Binding-site contacts:
Ligand atom C11 contacts residue LEU530 of chain 1.C at 4.1 Å (hydrophobic).
Ligand atom C26 contacts residue MET497 of chain 1.C at 3.6 Å (hydrophobic).
Ligand atom C27 contacts residue ALA498 of chain 1.C at 3.8 Å (hydrophobic).
Ligand atom C1 contacts residue THR528 of chain 1.C at 4.3 Å.
Ligand atom C25 contacts residue CYS494 of chain 1.C at 4.1 Å (hydrophobic).
Ligand atom C26 contacts residue CYS494 of chain 1.C at 4.2 Å (hydrophobic).
Ligand atom C2 contacts residue PRO527 of chain 1.C at 3.9 Å (hydrophobic).
Ligand atom C10 contacts residue PRO527 of chain 1.C at 4.0 Å (hydrophobic).
Ligand atom C1 contacts residue PRO527 of chain 1.C at 3.2 Å (hydrophobic).
Ligand atom C21 contacts residue ILE501 of chain 1.C at 4.2 Å (hydrophobic).
Ligand atom C28 contacts residue ILE564 of chain 1.D at 3.9 Å (hydrophobic).
Ligand atom C19 contacts residue PRO527 of chain 1.C at 3.5 Å (hydrophobic).
Ligand atom C9 contacts residue PHE531 of chain 1.C at 4.0 Å (hydrophobic).
Ligand atom C11 contacts residue PHE531 of chain 1.C at 4.3 Å (hydrophobic).
Ligand atom C26 contacts residue ALA498 of chain 1.C at 3.9 Å (hydrophobic).
Ligand atom C16 contacts residue ALA560 of chain 1.D at 3.9 Å (hydrophobic).
Ligand atom C24 contacts residue ILE564 of chain 1.D at 4.2 Å (hydrophobic).
Ligand atom C6 contacts residue CYS556 of chain 1.D at 3.9 Å (hydrophobic).
Ligand atom C24 contacts residue PHE534 of chain 1.C at 4.3 Å (hydrophobic).
Ligand atom C22 contacts residue PHE534 of chain 1.C at 4.1 Å (hydrophobic).
Ligand atom C2 contacts residue THR528 of chain 1.C at 4.2 Å.
Ligand atom O1 contacts residue CYS556 of chain 1.D at 4.0 Å.
Ligand atom C27 contacts residue CYS494 of chain 1.C at 3.7 Å (hydrophobic).
Ligand atom C21 contacts residue PHE534 of chain 1.C at 4.3 Å (hydrophobic).
Ligand atom C25 contacts residue MET497 of chain 1.C at 4.5 Å (hydrophobic).
Ligand atom C9 contacts residue PRO527 of chain 1.C at 4.2 Å (hydrophobic).
Ligand atom C12 contacts residue PHE531 of chain 1.C at 4.2 Å (hydrophobic).
Ligand atom C14 contacts residue ALA560 of chain 1.D at 4.3 Å (hydrophobic).
Ligand atom C4 contacts residue CYS556 of chain 1.D at 4.0 Å (hydrophobic).
Ligand atom C2 contacts residue CYS556 of chain 1.D at 4.4 Å (hydrophobic).
Ligand atom C3 contacts residue CYS556 of chain 1.D at 3.6 Å (hydrophobic).
Ligand atom C12 contacts residue LEU530 of chain 1.C at 4.0 Å (hydrophobic).
Ligand atom C1 contacts residue PHE531 of chain 1.C at 3.7 Å (hydrophobic).
Ligand atom C6 contacts residue ILE557 of chain 1.D at 3.7 Å (hydrophobic).
Ligand atom C11 contacts residue PRO527 of chain 1.C at 3.9 Å (hydrophobic).
Ligand atom C7 contacts residue ILE557 of chain 1.D at 4.1 Å (hydrophobic).
Ligand atom C15 contacts residue ALA560 of chain 1.D at 3.6 Å (hydrophobic).
Ligand atom C5 contacts residue CYS556 of chain 1.D at 4.0 Å (hydrophobic).
Ligand atom C14 contacts residue PHE531 of chain 1.C at 4.5 Å (hydrophobic).

Sequence of chain 1.D:
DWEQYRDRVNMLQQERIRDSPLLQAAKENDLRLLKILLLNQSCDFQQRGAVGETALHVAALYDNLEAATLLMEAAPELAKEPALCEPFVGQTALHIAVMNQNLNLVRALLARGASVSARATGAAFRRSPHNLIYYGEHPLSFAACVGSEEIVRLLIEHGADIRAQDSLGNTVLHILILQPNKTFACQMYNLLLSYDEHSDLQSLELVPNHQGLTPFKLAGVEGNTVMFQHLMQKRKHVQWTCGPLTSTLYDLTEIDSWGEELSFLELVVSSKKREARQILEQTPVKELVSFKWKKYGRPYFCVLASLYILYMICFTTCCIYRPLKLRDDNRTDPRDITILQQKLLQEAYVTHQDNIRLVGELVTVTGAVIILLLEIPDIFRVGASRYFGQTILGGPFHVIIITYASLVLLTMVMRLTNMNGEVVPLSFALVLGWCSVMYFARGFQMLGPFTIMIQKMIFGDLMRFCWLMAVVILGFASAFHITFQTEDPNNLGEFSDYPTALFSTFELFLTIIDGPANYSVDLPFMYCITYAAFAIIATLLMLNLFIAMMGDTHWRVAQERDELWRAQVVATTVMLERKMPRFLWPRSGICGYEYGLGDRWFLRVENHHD

Sequence of chain 1.C:
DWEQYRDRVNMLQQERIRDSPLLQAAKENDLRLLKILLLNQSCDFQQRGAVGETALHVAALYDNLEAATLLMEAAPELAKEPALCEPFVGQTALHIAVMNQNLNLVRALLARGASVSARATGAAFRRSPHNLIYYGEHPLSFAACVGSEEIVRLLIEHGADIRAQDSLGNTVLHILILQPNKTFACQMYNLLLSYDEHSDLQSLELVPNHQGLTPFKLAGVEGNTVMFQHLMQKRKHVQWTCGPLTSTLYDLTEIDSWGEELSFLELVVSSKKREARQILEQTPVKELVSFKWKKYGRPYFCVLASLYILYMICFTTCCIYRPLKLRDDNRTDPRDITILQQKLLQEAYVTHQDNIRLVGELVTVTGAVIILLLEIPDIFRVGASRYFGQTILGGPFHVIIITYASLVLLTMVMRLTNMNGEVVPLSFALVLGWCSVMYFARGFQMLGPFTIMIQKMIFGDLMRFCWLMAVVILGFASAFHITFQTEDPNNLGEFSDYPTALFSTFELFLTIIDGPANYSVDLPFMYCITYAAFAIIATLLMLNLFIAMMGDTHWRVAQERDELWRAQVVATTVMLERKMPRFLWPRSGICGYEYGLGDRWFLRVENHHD

This protein binds this small molecule.
Small molecule (SMILES): CC(C)[C@@H](C)/C=C/[C@@H](C)[C@H]1CC[C@H]2C3=CC=C4C[C@@H](O)CC[C@]4(C)[C@H]3CC[C@]12C